The protein below binds the small molecule below.
Small molecule (SMILES): CC(=O)N[C@@H]1[C@@H](O)[C@H](O)[C@@H](CO)O[C@H]1O

Binding-site contacts:
Ligand atom C5 contacts residue ASN594 of chain 1.C at 3.6 Å.
Ligand atom C2 contacts residue ASN594 of chain 1.C at 2.5 Å.
Ligand atom C7 contacts residue ASN594 of chain 1.C at 3.9 Å.
Ligand atom C4 contacts residue ASN594 of chain 1.C at 4.2 Å.
Ligand atom C3 contacts residue ASN594 of chain 1.C at 3.8 Å.
Ligand atom O5 contacts residue ASN594 of chain 1.C at 2.4 Å (h-bond).
Ligand atom N2 contacts residue ASN594 of chain 1.C at 2.9 Å (h-bond).
Ligand atom C1 contacts residue ASN594 of chain 1.C at 1.4 Å.
Ligand atom O7 contacts residue ASN594 of chain 1.C at 4.3 Å.
Ligand atom C8 contacts residue ASN594 of chain 1.C at 4.2 Å.

Sequence of chain 1.C:
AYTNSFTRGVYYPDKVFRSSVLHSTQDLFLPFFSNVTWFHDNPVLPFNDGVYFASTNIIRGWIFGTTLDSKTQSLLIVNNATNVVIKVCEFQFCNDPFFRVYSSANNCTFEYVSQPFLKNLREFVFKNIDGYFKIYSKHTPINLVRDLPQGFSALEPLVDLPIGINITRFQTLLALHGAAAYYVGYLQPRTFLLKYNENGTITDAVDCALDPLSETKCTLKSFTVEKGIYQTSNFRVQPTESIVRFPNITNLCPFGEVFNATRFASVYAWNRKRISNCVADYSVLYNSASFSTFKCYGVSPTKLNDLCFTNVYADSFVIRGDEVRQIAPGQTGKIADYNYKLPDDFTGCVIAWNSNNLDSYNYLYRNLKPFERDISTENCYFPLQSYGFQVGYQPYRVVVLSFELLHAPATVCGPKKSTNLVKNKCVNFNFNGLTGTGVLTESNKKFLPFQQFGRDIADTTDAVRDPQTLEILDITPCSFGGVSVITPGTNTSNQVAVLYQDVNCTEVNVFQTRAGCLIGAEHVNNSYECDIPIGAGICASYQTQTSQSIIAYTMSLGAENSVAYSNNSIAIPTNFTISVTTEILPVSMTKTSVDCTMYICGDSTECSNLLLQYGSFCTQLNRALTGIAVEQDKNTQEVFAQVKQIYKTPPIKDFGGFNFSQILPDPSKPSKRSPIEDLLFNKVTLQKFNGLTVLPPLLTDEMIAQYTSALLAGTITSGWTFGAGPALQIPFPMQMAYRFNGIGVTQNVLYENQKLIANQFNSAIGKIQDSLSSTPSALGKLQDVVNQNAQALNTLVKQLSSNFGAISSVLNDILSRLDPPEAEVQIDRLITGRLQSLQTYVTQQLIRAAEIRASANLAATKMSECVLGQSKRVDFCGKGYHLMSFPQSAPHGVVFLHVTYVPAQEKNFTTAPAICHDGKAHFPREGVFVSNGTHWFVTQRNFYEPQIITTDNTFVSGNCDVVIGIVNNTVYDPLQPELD